The protein below binds the small molecule below.
Small molecule (SMILES): CC(=O)N[C@@H]1[C@@H](O)[C@H](O)[C@@H](CO)O[C@H]1O

Binding-site contacts:
Ligand atom O5 contacts residue ASN200 of chain 54.E at 2.5 Å (h-bond).
Ligand atom C6 contacts residue ASN200 of chain 54.E at 3.3 Å.
Ligand atom N2 contacts residue LEU192 of chain 54.E at 3.5 Å.
Ligand atom C3 contacts residue ASN200 of chain 54.E at 3.7 Å.
Ligand atom C7 contacts residue ASN200 of chain 54.E at 3.6 Å.
Ligand atom C7 contacts residue LEU192 of chain 54.E at 3.8 Å (hydrophobic).
Ligand atom C5 contacts residue ASN200 of chain 54.E at 3.3 Å.
Ligand atom C1 contacts residue LEU192 of chain 54.E at 3.9 Å (hydrophobic).
Ligand atom O7 contacts residue LYS203 of chain 54.E at 4.0 Å.
Ligand atom N2 contacts residue ASN200 of chain 54.E at 3.3 Å (h-bond).
Ligand atom C6 contacts residue LEU199 of chain 54.E at 4.1 Å (hydrophobic).
Ligand atom C2 contacts residue LEU192 of chain 54.E at 4.3 Å (hydrophobic).
Ligand atom O7 contacts residue ASN200 of chain 54.E at 3.3 Å (h-bond).
Ligand atom O5 contacts residue SER197 of chain 54.E at 4.0 Å.
Ligand atom C8 contacts residue VAL205 of chain 54.E at 3.7 Å (hydrophobic).
Ligand atom C6 contacts residue SER197 of chain 54.E at 4.3 Å.
Ligand atom C8 contacts residue LEU192 of chain 54.E at 3.7 Å (hydrophobic).
Ligand atom C1 contacts residue ASN200 of chain 54.E at 1.4 Å.
Ligand atom C5 contacts residue SER197 of chain 54.E at 4.2 Å.
Ligand atom C4 contacts residue ASN200 of chain 54.E at 3.8 Å.
Ligand atom O6 contacts residue ASN200 of chain 54.E at 3.0 Å (h-bond).
Ligand atom C2 contacts residue ASN200 of chain 54.E at 2.5 Å.

Sequence of chain 54.E:
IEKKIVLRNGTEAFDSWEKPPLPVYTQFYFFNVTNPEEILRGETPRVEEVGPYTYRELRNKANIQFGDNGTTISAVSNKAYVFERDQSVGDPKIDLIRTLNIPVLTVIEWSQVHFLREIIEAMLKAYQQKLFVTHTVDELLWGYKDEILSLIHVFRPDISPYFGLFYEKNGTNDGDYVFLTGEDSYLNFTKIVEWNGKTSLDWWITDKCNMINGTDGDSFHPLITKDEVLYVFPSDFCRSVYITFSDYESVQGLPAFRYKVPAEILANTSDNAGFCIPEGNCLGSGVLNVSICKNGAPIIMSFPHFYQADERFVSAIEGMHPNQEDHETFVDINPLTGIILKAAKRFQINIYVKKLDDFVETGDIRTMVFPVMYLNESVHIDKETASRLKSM